Sequence of chain 1.C:
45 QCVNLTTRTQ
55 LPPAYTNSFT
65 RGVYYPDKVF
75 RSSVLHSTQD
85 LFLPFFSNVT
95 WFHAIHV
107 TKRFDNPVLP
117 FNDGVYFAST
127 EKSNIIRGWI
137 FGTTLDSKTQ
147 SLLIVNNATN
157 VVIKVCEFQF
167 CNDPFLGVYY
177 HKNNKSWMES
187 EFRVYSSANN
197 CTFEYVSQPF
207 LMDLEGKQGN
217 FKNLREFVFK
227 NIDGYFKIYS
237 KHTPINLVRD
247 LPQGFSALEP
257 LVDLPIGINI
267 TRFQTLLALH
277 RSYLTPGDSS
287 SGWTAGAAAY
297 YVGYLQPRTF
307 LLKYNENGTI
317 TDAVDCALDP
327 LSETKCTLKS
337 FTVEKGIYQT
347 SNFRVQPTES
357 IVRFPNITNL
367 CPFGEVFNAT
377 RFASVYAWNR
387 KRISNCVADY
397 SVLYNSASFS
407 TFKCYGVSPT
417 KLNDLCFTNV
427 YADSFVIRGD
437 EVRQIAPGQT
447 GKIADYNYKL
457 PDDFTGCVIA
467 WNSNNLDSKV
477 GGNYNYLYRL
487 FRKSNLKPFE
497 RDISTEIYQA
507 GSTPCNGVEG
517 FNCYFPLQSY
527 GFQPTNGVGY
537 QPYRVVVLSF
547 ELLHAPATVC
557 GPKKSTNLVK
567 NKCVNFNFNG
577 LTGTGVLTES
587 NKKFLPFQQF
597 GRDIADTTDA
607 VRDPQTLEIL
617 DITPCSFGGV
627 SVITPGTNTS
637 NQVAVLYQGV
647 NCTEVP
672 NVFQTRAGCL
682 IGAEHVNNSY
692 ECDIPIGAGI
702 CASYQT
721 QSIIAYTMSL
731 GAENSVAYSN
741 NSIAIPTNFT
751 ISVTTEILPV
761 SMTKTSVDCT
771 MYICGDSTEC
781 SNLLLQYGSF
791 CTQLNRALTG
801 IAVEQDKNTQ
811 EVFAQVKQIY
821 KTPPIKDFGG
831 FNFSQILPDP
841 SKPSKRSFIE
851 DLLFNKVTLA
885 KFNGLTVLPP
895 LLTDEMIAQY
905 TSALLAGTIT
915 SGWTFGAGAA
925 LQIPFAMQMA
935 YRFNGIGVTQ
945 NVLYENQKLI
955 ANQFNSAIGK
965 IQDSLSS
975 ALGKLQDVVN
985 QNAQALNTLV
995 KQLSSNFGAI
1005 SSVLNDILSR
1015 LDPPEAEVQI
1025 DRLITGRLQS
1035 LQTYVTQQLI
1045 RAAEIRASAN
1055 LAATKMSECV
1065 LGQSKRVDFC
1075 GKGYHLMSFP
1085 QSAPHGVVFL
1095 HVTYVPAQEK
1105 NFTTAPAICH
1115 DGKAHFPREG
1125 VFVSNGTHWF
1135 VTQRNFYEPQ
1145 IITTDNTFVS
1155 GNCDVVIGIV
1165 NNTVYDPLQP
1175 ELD

The small molecule below binds the protein below.
Small molecule (SMILES): CC(=O)N[C@H]1[C@H](O[C@H]2[C@H](O)[C@@H](NC(C)=O)CO[C@@H]2CO)O[C@H](CO)[C@@H](O)[C@@H]1O

Binding-site contacts:
Ligand atom O3 contacts residue THR1131 of chain 1.C at 4.2 Å.
Ligand atom C4 contacts residue THR1131 of chain 1.C at 4.2 Å.
Ligand atom C1 contacts residue THR1131 of chain 1.C at 3.1 Å.
Ligand atom C2 contacts residue THR1131 of chain 1.C at 3.2 Å.
Ligand atom C1 contacts residue ASN1129 of chain 1.C at 1.4 Å.
Ligand atom O7 contacts residue HIS1132 of chain 1.C at 3.2 Å.
Ligand atom C8 contacts residue HIS1132 of chain 1.C at 3.8 Å.
Ligand atom O5 contacts residue ASN1129 of chain 1.C at 2.4 Å (h-bond).
Ligand atom C5 contacts residue PHE1134 of chain 1.C at 4.3 Å (hydrophobic).
Ligand atom C5 contacts residue THR1131 of chain 1.C at 4.1 Å.
Ligand atom O5 contacts residue THR1131 of chain 1.C at 4.1 Å.
Ligand atom C4 contacts residue ASN1129 of chain 1.C at 4.3 Å.
Ligand atom C8 contacts residue ASN1129 of chain 1.C at 3.6 Å.
Ligand atom N2 contacts residue THR1131 of chain 1.C at 3.0 Å (h-bond).
Ligand atom O7 contacts residue ASN1129 of chain 1.C at 3.4 Å (h-bond).
Ligand atom C3 contacts residue THR1131 of chain 1.C at 3.2 Å.
Ligand atom C3 contacts residue ASN1129 of chain 1.C at 3.8 Å.
Ligand atom O5 contacts residue PHE1134 of chain 1.C at 4.1 Å.
Ligand atom C8 contacts residue THR1131 of chain 1.C at 3.7 Å.
Ligand atom C5 contacts residue ASN1129 of chain 1.C at 3.7 Å.
Ligand atom C2 contacts residue ASN1129 of chain 1.C at 2.5 Å.
Ligand atom N2 contacts residue ASN1129 of chain 1.C at 2.9 Å (h-bond).
Ligand atom C7 contacts residue THR1131 of chain 1.C at 4.0 Å.
Ligand atom C6 contacts residue PHE1134 of chain 1.C at 4.0 Å (hydrophobic).
Ligand atom C7 contacts residue ASN1129 of chain 1.C at 3.3 Å.
Ligand atom C7 contacts residue HIS1132 of chain 1.C at 4.0 Å.